The protein below binds the small molecule below.
Small molecule (SMILES): COc1ccc(CNc2nc(N(CCO)CCO)nc3c2ncn3C(C)C)cc1

Binding-site contacts:
Ligand atom C13 contacts residue GLN304 of chain 1.A at 3.4 Å.
Ligand atom C3 contacts residue PHE307 of chain 1.A at 3.5 Å (hydrophobic).
Ligand atom O3 contacts residue ALA270 of chain 1.A at 3.9 Å.
Ligand atom N2 contacts residue PHE307 of chain 1.A at 3.6 Å.
Ligand atom C12 contacts residue TYR99 of chain 1.A at 3.3 Å (hydrophobic).
Ligand atom O2 contacts residue LEU252 of chain 1.A at 2.9 Å (h-bond).
Ligand atom C10 contacts residue ILE255 of chain 1.A at 3.7 Å (hydrophobic).
Ligand atom C20 contacts residue PHE273 of chain 1.A at 3.8 Å (hydrophobic).
Ligand atom C2 contacts residue PHE307 of chain 1.A at 3.5 Å (hydrophobic).
Ligand atom C12 contacts residue LEU252 of chain 1.A at 3.9 Å (hydrophobic).
Ligand atom N3 contacts residue PHE307 of chain 1.A at 3.7 Å.
Ligand atom C9 contacts residue TYR99 of chain 1.A at 3.3 Å (hydrophobic).
Ligand atom C11 contacts residue GLN304 of chain 1.A at 3.6 Å.
Ligand atom N6 contacts residue PHE307 of chain 1.A at 3.7 Å.
Ligand atom C14 contacts residue GLN304 of chain 1.A at 3.4 Å.
Ligand atom O3 contacts residue ILE300 of chain 1.A at 3.2 Å.
Ligand atom N6 contacts residue GLN304 of chain 1.A at 2.8 Å (h-bond).
Ligand atom N1 contacts residue PHE307 of chain 1.A at 3.7 Å.
Ligand atom N1 contacts residue GLN304 of chain 1.A at 3.8 Å.
Ligand atom C17 contacts residue ILE300 of chain 1.A at 3.7 Å (hydrophobic).
Ligand atom N5 contacts residue VAL269 of chain 1.A at 3.8 Å.
Ligand atom N4 contacts residue PHE307 of chain 1.A at 3.8 Å.
Ligand atom C19 contacts residue GLN304 of chain 1.A at 2.9 Å.
Ligand atom C5 contacts residue PHE273 of chain 1.A at 3.7 Å (hydrophobic).
Ligand atom C8 contacts residue LEU212 of chain 1.A at 3.8 Å (hydrophobic).
Ligand atom C4 contacts residue PHE307 of chain 1.A at 3.7 Å (hydrophobic).
Ligand atom C20 contacts residue PHE274 of chain 1.A at 3.2 Å (hydrophobic).
Ligand atom O2 contacts residue ILE255 of chain 1.A at 3.7 Å.
Ligand atom C11 contacts residue ALA266 of chain 1.A at 3.6 Å (hydrophobic).
Ligand atom C11 contacts residue GLN262 of chain 1.A at 3.3 Å.
Ligand atom C7 contacts residue HIS100 of chain 1.A at 3.8 Å.
Ligand atom O1 contacts residue ALA266 of chain 1.A at 3.4 Å.
Ligand atom C4 contacts residue VAL269 of chain 1.A at 3.9 Å (hydrophobic).
Ligand atom O1 contacts residue GLN304 of chain 1.A at 3.1 Å (h-bond).
Ligand atom C9 contacts residue VAL269 of chain 1.A at 3.7 Å (hydrophobic).
Ligand atom C1 contacts residue GLN304 of chain 1.A at 3.7 Å.
Ligand atom C18 contacts residue ILE300 of chain 1.A at 3.4 Å (hydrophobic).
Ligand atom C1 contacts residue PHE307 of chain 1.A at 3.8 Å (hydrophobic).
Ligand atom C18 contacts residue GLN304 of chain 1.A at 3.8 Å.
Ligand atom C5 contacts residue PHE307 of chain 1.A at 3.9 Å (hydrophobic).

Sequence of chain 1.A:
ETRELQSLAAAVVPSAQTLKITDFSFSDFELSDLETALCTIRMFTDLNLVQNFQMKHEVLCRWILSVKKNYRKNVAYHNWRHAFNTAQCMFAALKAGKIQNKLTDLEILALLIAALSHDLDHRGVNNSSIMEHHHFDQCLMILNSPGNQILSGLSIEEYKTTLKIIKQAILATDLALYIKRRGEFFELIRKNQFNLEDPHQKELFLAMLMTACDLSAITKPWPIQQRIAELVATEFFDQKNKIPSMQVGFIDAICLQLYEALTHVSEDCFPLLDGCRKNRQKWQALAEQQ